The small molecule below binds the protein below.
Small molecule (SMILES): CC(=O)N[C@@H]1[C@@H](O)[C@H](O)[C@@H](CO)O[C@H]1O

Sequence of chain 1.A:
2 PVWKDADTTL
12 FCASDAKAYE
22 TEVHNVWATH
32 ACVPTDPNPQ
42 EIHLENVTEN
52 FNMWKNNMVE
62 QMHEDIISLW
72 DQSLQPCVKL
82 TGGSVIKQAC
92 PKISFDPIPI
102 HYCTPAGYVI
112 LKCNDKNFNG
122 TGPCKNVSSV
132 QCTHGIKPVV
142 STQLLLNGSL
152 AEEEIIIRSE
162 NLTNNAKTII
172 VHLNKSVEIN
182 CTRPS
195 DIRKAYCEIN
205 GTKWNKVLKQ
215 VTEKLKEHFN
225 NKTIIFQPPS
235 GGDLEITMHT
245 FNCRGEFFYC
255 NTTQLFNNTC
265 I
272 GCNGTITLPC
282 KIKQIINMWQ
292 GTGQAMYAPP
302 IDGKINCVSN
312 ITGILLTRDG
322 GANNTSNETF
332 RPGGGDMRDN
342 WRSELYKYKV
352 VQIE

Binding-site contacts:
Ligand atom C8 contacts residue ASN225 of chain 1.A at 4.4 Å.
Ligand atom C5 contacts residue ASN225 of chain 1.A at 3.6 Å.
Ligand atom C3 contacts residue ASN225 of chain 1.A at 3.8 Å.
Ligand atom C7 contacts residue ASN225 of chain 1.A at 3.1 Å.
Ligand atom O5 contacts residue ASN225 of chain 1.A at 2.3 Å (h-bond).
Ligand atom C7 contacts residue ASN224 of chain 1.A at 3.9 Å.
Ligand atom C6 contacts residue ASN225 of chain 1.A at 4.4 Å.
Ligand atom C4 contacts residue ASN225 of chain 1.A at 4.2 Å.
Ligand atom O7 contacts residue ASN225 of chain 1.A at 2.8 Å (h-bond).
Ligand atom C1 contacts residue ASN225 of chain 1.A at 1.4 Å.
Ligand atom C8 contacts residue ASN224 of chain 1.A at 3.1 Å.
Ligand atom C2 contacts residue ASN225 of chain 1.A at 2.5 Å.
Ligand atom N2 contacts residue ASN225 of chain 1.A at 2.9 Å (h-bond).
Ligand atom O7 contacts residue ASN224 of chain 1.A at 3.9 Å.